Sequence of chain 1.B:
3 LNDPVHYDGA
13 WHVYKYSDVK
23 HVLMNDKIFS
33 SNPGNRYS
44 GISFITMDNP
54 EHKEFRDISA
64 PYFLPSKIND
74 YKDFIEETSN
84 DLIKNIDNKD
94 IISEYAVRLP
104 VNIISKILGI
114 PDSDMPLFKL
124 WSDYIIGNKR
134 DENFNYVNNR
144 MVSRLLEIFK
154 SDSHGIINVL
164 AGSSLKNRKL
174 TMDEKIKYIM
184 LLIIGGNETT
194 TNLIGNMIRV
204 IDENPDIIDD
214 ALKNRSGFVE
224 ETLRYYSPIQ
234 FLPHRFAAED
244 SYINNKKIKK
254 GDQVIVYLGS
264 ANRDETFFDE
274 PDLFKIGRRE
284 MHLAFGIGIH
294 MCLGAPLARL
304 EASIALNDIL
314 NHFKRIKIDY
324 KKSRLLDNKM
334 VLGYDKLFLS

Binding-site contacts:
Ligand atom C10 contacts residue ILE187 of chain 1.B at 4.3 Å (hydrophobic).
Ligand atom C2 contacts residue ILE232 of chain 1.B at 4.0 Å (hydrophobic).
Ligand atom N3 contacts residue THR192 of chain 1.B at 4.5 Å.
Ligand atom C4 contacts residue GLY188 of chain 1.B at 3.7 Å.
Ligand atom C5 contacts residue HEM1 of chain 1.G at 4.2 Å.
Ligand atom C11 contacts residue ILE187 of chain 1.B at 4.0 Å (hydrophobic).
Ligand atom C2 contacts residue THR192 of chain 1.B at 3.5 Å.
Ligand atom N1 contacts residue THR192 of chain 1.B at 3.8 Å.
Ligand atom N1 contacts residue ILE232 of chain 1.B at 3.7 Å.
Ligand atom C10 contacts residue LEU184 of chain 1.B at 4.5 Å (hydrophobic).
Ligand atom C11 contacts residue ILE48 of chain 1.B at 3.6 Å (hydrophobic).
Ligand atom C5 contacts residue ILE232 of chain 1.B at 4.4 Å (hydrophobic).
Ligand atom C4 contacts residue HEM1 of chain 1.G at 3.2 Å.
Ligand atom N1 contacts residue GLY188 of chain 1.B at 3.8 Å.
Ligand atom C5 contacts residue GLY188 of chain 1.B at 3.8 Å.
Ligand atom C9 contacts residue ILE48 of chain 1.B at 3.7 Å (hydrophobic).
Ligand atom C6 contacts residue ILE48 of chain 1.B at 3.8 Å (hydrophobic).
Ligand atom C7 contacts residue ILE48 of chain 1.B at 3.9 Å (hydrophobic).
Ligand atom N3 contacts residue HEM1 of chain 1.G at 2.3 Å.
Ligand atom N3 contacts residue GLY188 of chain 1.B at 3.6 Å.
Ligand atom C10 contacts residue ILE48 of chain 1.B at 3.6 Å (hydrophobic).
Ligand atom C11 contacts residue GLY188 of chain 1.B at 4.5 Å.
Ligand atom C2 contacts residue GLY188 of chain 1.B at 3.4 Å.
Ligand atom C2 contacts residue HEM1 of chain 1.G at 3.1 Å.
Ligand atom C8 contacts residue ILE48 of chain 1.B at 3.9 Å (hydrophobic).
Ligand atom N1 contacts residue HEM1 of chain 1.G at 4.4 Å.

A protein and the small-molecule ligand that binds it are described below.
Small molecule (SMILES): c1ccc(-c2cnc[nH]2)cc1